Sequence of chain 1.A:
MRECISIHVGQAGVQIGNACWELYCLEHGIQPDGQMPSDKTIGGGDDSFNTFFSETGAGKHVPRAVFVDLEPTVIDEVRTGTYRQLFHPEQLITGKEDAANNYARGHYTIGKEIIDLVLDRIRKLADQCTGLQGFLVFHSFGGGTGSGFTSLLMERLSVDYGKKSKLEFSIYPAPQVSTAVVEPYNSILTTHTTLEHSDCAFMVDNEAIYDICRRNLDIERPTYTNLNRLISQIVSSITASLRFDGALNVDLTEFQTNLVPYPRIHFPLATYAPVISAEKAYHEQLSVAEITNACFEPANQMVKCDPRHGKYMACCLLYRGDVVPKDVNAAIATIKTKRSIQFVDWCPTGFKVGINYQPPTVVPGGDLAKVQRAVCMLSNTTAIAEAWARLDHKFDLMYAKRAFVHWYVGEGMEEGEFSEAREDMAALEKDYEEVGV

Sequence of chain 1.B:
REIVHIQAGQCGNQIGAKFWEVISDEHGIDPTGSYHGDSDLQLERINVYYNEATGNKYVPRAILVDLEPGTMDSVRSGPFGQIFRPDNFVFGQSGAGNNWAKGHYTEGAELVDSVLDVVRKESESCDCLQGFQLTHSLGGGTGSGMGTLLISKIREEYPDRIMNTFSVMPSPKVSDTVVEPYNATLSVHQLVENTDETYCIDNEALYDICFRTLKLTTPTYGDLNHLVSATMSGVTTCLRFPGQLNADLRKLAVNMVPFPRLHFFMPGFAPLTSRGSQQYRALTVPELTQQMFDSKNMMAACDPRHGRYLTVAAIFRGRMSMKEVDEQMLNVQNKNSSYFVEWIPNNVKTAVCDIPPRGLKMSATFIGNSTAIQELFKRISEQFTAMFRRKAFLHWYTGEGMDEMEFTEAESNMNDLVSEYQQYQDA

The protein below binds the small molecule below.
Small molecule (SMILES): c1ccc(Oc2cccc(CNc3cc4c(cn3)[nH]c3ccccc34)c2)cc1

Binding-site contacts:
Ligand atom C26 contacts residue THR136 of chain 1.B at 3.6 Å.
Ligand atom C28 contacts residue GLN134 of chain 1.B at 3.6 Å.
Ligand atom C17 contacts residue LEU240 of chain 1.B at 3.4 Å (hydrophobic).
Ligand atom C10 contacts residue GLU198 of chain 1.B at 3.5 Å.
Ligand atom C10 contacts residue LEU253 of chain 1.B at 3.5 Å (hydrophobic).
Ligand atom C24 contacts residue GLN134 of chain 1.B at 3.6 Å.
Ligand atom C26 contacts residue MET233 of chain 1.B at 3.3 Å (hydrophobic).
Ligand atom N09 contacts residue ALA314 of chain 1.B at 3.6 Å.
Ligand atom C27 contacts residue GLN134 of chain 1.B at 3.4 Å.
Ligand atom C18 contacts residue LEU250 of chain 1.B at 3.5 Å (hydrophobic).
Ligand atom N09 contacts residue MET257 of chain 1.B at 3.6 Å.
Ligand atom C12 contacts residue TYR200 of chain 1.B at 3.4 Å (hydrophobic).
Ligand atom C07 contacts residue LEU253 of chain 1.B at 3.7 Å (hydrophobic).
Ligand atom C15 contacts residue TYR200 of chain 1.B at 3.6 Å (hydrophobic).
Ligand atom C10 contacts residue MET257 of chain 1.B at 3.5 Å (hydrophobic).
Ligand atom C25 contacts residue THR136 of chain 1.B at 3.6 Å.
Ligand atom O22 contacts residue PHE167 of chain 1.B at 3.5 Å.
Ligand atom C24 contacts residue PHE167 of chain 1.B at 3.4 Å (hydrophobic).
Ligand atom N14 contacts residue GLU198 of chain 1.B at 3.1 Å (salt-bridge).
Ligand atom C17 contacts residue LEU250 of chain 1.B at 3.3 Å (hydrophobic).
Ligand atom C25 contacts residue GLN134 of chain 1.B at 3.7 Å.
Ligand atom C18 contacts residue GLN134 of chain 1.B at 3.5 Å.
Ligand atom C26 contacts residue GLN134 of chain 1.B at 3.3 Å.
Ligand atom C28 contacts residue PHE167 of chain 1.B at 3.7 Å (hydrophobic).
Ligand atom N11 contacts residue GLU198 of chain 1.B at 2.8 Å (salt-bridge).
Ligand atom C04 contacts residue ALA314 of chain 1.B at 3.5 Å (hydrophobic).
Ligand atom C01 contacts residue ILE316 of chain 1.B at 3.6 Å (hydrophobic).
Ligand atom C12 contacts residue GLU198 of chain 1.B at 3.5 Å.
Ligand atom C23 contacts residue PHE167 of chain 1.B at 3.3 Å (hydrophobic).
Ligand atom N11 contacts residue TYR200 of chain 1.B at 3.6 Å.
Ligand atom C21 contacts residue TYR200 of chain 1.B at 3.7 Å (hydrophobic).
Ligand atom C02 contacts residue ILE316 of chain 1.B at 3.7 Å (hydrophobic).
Ligand atom N14 contacts residue TYR200 of chain 1.B at 3.1 Å (h-bond).
Ligand atom C25 contacts residue LEU135 of chain 1.B at 3.5 Å (hydrophobic).
Ligand atom C06 contacts residue LEU253 of chain 1.B at 3.7 Å (hydrophobic).
Ligand atom C15 contacts residue VAL236 of chain 1.B at 3.1 Å (hydrophobic).
Ligand atom C27 contacts residue MET233 of chain 1.B at 3.7 Å (hydrophobic).
Ligand atom C05 contacts residue ALA314 of chain 1.B at 3.5 Å (hydrophobic).
Ligand atom C19 contacts residue GLN134 of chain 1.B at 3.2 Å.
Ligand atom C18 contacts residue TYR50 of chain 1.B at 3.6 Å (hydrophobic).